The small molecule below binds the protein below.
Small molecule (SMILES): C[C@]12CC[C@H]3[C@@H](CCC4=CC(=O)CC[C@@]43C)[C@@H]1CC[C@H]2O

Sequence of chain 1.A:
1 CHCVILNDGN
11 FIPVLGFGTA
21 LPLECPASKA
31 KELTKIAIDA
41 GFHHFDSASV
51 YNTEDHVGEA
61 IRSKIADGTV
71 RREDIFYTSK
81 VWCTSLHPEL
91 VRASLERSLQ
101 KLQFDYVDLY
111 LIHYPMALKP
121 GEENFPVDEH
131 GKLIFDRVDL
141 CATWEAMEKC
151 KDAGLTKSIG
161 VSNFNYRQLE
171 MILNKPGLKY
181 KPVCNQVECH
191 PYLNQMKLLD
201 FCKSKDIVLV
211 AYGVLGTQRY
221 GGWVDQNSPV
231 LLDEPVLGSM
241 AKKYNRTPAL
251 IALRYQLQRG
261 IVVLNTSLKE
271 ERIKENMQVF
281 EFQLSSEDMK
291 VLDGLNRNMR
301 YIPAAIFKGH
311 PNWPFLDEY

Binding-site contacts:
Ligand atom C2 contacts residue LEU21 of chain 1.A at 3.1 Å (hydrophobic).
Ligand atom C17 contacts residue TYR114 of chain 1.A at 4.4 Å (hydrophobic).
Ligand atom C16 contacts residue TYR114 of chain 1.A at 3.5 Å (hydrophobic).
Ligand atom C15 contacts residue TRP223 of chain 1.A at 3.5 Å (hydrophobic).
Ligand atom C2 contacts residue LEU23 of chain 1.A at 3.9 Å (hydrophobic).
Ligand atom C8 contacts residue TRP223 of chain 1.A at 4.0 Å (hydrophobic).
Ligand atom C12 contacts residue NAP1 of chain 1.C at 4.2 Å.
Ligand atom C2 contacts residue PRO22 of chain 1.A at 4.2 Å (hydrophobic).
Ligand atom C13 contacts residue TYR51 of chain 1.A at 4.4 Å (hydrophobic).
Ligand atom C18 contacts residue NAP1 of chain 1.C at 4.4 Å.
Ligand atom C15 contacts residue TYR114 of chain 1.A at 4.3 Å (hydrophobic).
Ligand atom C15 contacts residue TRP82 of chain 1.A at 3.9 Å (hydrophobic).
Ligand atom C12 contacts residue ALA20 of chain 1.A at 4.3 Å (hydrophobic).
Ligand atom C10 contacts residue PHE125 of chain 1.A at 3.9 Å (hydrophobic).
Ligand atom C14 contacts residue TRP223 of chain 1.A at 4.4 Å (hydrophobic).
Ligand atom C3 contacts residue LEU23 of chain 1.A at 4.1 Å (hydrophobic).
Ligand atom C16 contacts residue NAP1 of chain 1.C at 4.1 Å.
Ligand atom C9 contacts residue PHE125 of chain 1.A at 3.6 Å (hydrophobic).
Ligand atom O17 contacts residue NAP1 of chain 1.C at 3.2 Å.
Ligand atom C9 contacts residue TRP223 of chain 1.A at 3.9 Å (hydrophobic).
Ligand atom C17 contacts residue HIS113 of chain 1.A at 3.8 Å.
Ligand atom C19 contacts residue TYR220 of chain 1.A at 4.1 Å (hydrophobic).
Ligand atom C18 contacts residue TRP223 of chain 1.A at 3.9 Å (hydrophobic).
Ligand atom C14 contacts residue TYR51 of chain 1.A at 4.4 Å (hydrophobic).
Ligand atom C9 contacts residue VAL50 of chain 1.A at 4.2 Å (hydrophobic).
Ligand atom O17 contacts residue TYR51 of chain 1.A at 3.1 Å (h-bond).
Ligand atom C1 contacts residue LEU21 of chain 1.A at 3.2 Å (hydrophobic).
Ligand atom C17 contacts residue NAP1 of chain 1.C at 3.4 Å.
Ligand atom C17 contacts residue TYR51 of chain 1.A at 4.3 Å (hydrophobic).
Ligand atom C16 contacts residue TRP82 of chain 1.A at 4.2 Å (hydrophobic).
Ligand atom C10 contacts residue TRP223 of chain 1.A at 4.2 Å (hydrophobic).
Ligand atom O3 contacts residue LEU23 of chain 1.A at 3.6 Å.
Ligand atom C16 contacts residue HIS113 of chain 1.A at 3.4 Å.
Ligand atom C12 contacts residue TYR220 of chain 1.A at 4.3 Å (hydrophobic).
Ligand atom C19 contacts residue TRP223 of chain 1.A at 4.0 Å (hydrophobic).
Ligand atom C13 contacts residue NAP1 of chain 1.C at 4.3 Å.
Ligand atom C11 contacts residue TYR220 of chain 1.A at 3.8 Å (hydrophobic).
Ligand atom O17 contacts residue HIS113 of chain 1.A at 3.0 Å (h-bond).
Ligand atom C18 contacts residue TYR220 of chain 1.A at 4.4 Å (hydrophobic).
Ligand atom C12 contacts residue TYR51 of chain 1.A at 3.8 Å (hydrophobic).